Binding-site contacts:
Ligand atom F16 contacts residue MET293 of chain 1.B at 2.9 Å.
Ligand atom C14 contacts residue PHE308 of chain 1.B at 3.5 Å (hydrophobic).
Ligand atom C2 contacts residue ASP254 of chain 1.B at 3.6 Å.
Ligand atom N4 contacts residue ILE272 of chain 1.B at 3.6 Å.
Ligand atom O18 contacts residue PHE308 of chain 1.B at 3.6 Å.
Ligand atom F17 contacts residue MET293 of chain 1.B at 3.7 Å.
Ligand atom O18 contacts residue ILE272 of chain 1.B at 3.7 Å.
Ligand atom C19 contacts residue ASN257 of chain 1.B at 3.6 Å.
Ligand atom O1 contacts residue HIS96 of chain 1.B at 3.2 Å (h-bond).
Ligand atom C2 contacts residue HIS100 of chain 1.B at 3.8 Å.
Ligand atom N4 contacts residue TYR95 of chain 1.B at 3.8 Å.
Ligand atom N4 contacts residue HIS96 of chain 1.B at 3.5 Å (h-bond).
Ligand atom F17 contacts residue SER304 of chain 1.B at 3.2 Å.
Ligand atom O1 contacts residue ASP137 of chain 1.B at 3.1 Å (salt-bridge).
Ligand atom C6 contacts residue ASP254 of chain 1.B at 3.5 Å.
Ligand atom F16 contacts residue PHE276 of chain 1.B at 3.5 Å.
Ligand atom O18 contacts residue GLN305 of chain 1.B at 3.2 Å (h-bond).
Ligand atom O1 contacts residue HIS100 of chain 1.B at 3.1 Å (h-bond).
Ligand atom C6 contacts residue TYR95 of chain 1.B at 3.0 Å (hydrophobic).
Ligand atom O15 contacts residue PHE308 of chain 1.B at 3.6 Å.
Ligand atom C10 contacts residue ILE272 of chain 1.B at 3.8 Å (hydrophobic).
Ligand atom C14 contacts residue GLN305 of chain 1.B at 3.8 Å.
Ligand atom F17 contacts residue GLN305 of chain 1.B at 3.2 Å.
Ligand atom C10 contacts residue PHE308 of chain 1.B at 3.5 Å (hydrophobic).
Ligand atom C7 contacts residue ZN1 of chain 1.F at 3.8 Å.
Ligand atom C2 contacts residue ZN1 of chain 1.F at 3.2 Å.
Ligand atom N3 contacts residue TYR95 of chain 1.B at 3.6 Å.
Ligand atom C7 contacts residue ASP254 of chain 1.B at 3.3 Å.
Ligand atom C11 contacts residue PHE308 of chain 1.B at 3.7 Å (hydrophobic).
Ligand atom N3 contacts residue HIS96 of chain 1.B at 2.6 Å (h-bond).
Ligand atom C7 contacts residue HIS100 of chain 1.B at 3.6 Å.
Ligand atom O15 contacts residue GLN305 of chain 1.B at 3.0 Å (h-bond).
Ligand atom C2 contacts residue TYR95 of chain 1.B at 3.5 Å (hydrophobic).
Ligand atom O1 contacts residue ZN1 of chain 1.F at 2.2 Å.
Ligand atom C5 contacts residue TYR95 of chain 1.B at 3.7 Å (hydrophobic).
Ligand atom C7 contacts residue TYR95 of chain 1.B at 3.2 Å (hydrophobic).
Ligand atom C19 contacts residue ILE272 of chain 1.B at 3.8 Å (hydrophobic).
Ligand atom C2 contacts residue HIS96 of chain 1.B at 3.2 Å.
Ligand atom O1 contacts residue ASP254 of chain 1.B at 3.1 Å (salt-bridge).
Ligand atom F17 contacts residue PHE308 of chain 1.B at 3.2 Å.

This protein binds this small molecule.
Small molecule (SMILES): COc1cc(-c2ccc(=O)[nH]n2)ccc1OC(F)F

Sequence of chain 1.B:
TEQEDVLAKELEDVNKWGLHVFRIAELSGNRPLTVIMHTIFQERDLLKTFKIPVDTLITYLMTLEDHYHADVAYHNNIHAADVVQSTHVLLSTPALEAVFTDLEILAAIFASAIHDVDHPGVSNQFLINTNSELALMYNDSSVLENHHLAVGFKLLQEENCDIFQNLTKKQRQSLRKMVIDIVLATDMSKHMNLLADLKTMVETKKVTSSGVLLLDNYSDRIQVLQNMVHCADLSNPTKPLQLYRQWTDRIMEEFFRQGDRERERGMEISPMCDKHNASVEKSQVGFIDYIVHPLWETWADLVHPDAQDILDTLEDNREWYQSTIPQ